Binding-site contacts:
Ligand atom O1B contacts residue HIS155 of chain 1.FA at 3.6 Å (h-bond).
Ligand atom O1B contacts residue GLY156 of chain 1.FA at 3.5 Å (h-bond).
Ligand atom C2 contacts residue LEU290 of chain 1.FA at 3.4 Å (hydrophobic).
Ligand atom N1 contacts residue ASP255 of chain 1.FA at 2.7 Å (salt-bridge).
Ligand atom C6 contacts residue LEU290 of chain 1.FA at 3.4 Å (hydrophobic).
Ligand atom N3B contacts residue LYS157 of chain 1.FA at 3.5 Å (salt-bridge).
Ligand atom C8 contacts residue GLY156 of chain 1.FA at 3.4 Å.
Ligand atom O6 contacts residue ALA289 of chain 1.FA at 3.0 Å (h-bond).
Ligand atom N3B contacts residue ASP154 of chain 1.FA at 3.0 Å (salt-bridge).
Ligand atom N3B contacts residue MG1 of chain 1.PD at 3.5 Å.
Ligand atom O2B contacts residue THR178 of chain 1.FA at 3.5 Å (h-bond).
Ligand atom O2G contacts residue VAL153 of chain 1.FA at 3.6 Å.
Ligand atom N2 contacts residue ASP255 of chain 1.FA at 3.0 Å (salt-bridge).
Ligand atom O3G contacts residue GLY201 of chain 1.FA at 3.0 Å (h-bond).
Ligand atom O2B contacts residue MG1 of chain 1.PD at 1.8 Å.
Ligand atom C6 contacts residue LYS253 of chain 1.FA at 3.6 Å.
Ligand atom N2 contacts residue LEU290 of chain 1.FA at 3.2 Å.
Ligand atom O2G contacts residue THR178 of chain 1.FA at 3.5 Å (h-bond).
Ligand atom PB contacts residue LYS157 of chain 1.FA at 3.4 Å.
Ligand atom O1G contacts residue THR178 of chain 1.FA at 2.4 Å (h-bond).
Ligand atom O6 contacts residue ASP255 of chain 1.FA at 3.1 Å (salt-bridge).
Ligand atom PG contacts residue LYS157 of chain 1.FA at 3.5 Å.
Ligand atom O1A contacts residue THR159 of chain 1.FA at 2.5 Å (h-bond).
Ligand atom O6 contacts residue SER288 of chain 1.FA at 3.4 Å.
Ligand atom O6 contacts residue LYS253 of chain 1.FA at 3.2 Å (salt-bridge).
Ligand atom PG contacts residue MG1 of chain 1.PD at 3.1 Å.
Ligand atom C6 contacts residue ASP255 of chain 1.FA at 3.3 Å.
Ligand atom O1G contacts residue MG1 of chain 1.PD at 1.8 Å.
Ligand atom O6 contacts residue ASN252 of chain 1.FA at 3.0 Å (h-bond).
Ligand atom N1 contacts residue LEU290 of chain 1.FA at 3.3 Å.
Ligand atom O3A contacts residue GLY156 of chain 1.FA at 3.2 Å (h-bond).
Ligand atom O2A contacts residue GLY176 of chain 1.FA at 3.5 Å (h-bond).
Ligand atom O2G contacts residue ILE177 of chain 1.FA at 3.3 Å.
Ligand atom O1B contacts residue LYS157 of chain 1.FA at 2.4 Å (salt-bridge).
Ligand atom O3G contacts residue LYS157 of chain 1.FA at 2.5 Å (salt-bridge).
Ligand atom O6 contacts residue LEU290 of chain 1.FA at 3.3 Å (h-bond).
Ligand atom O2B contacts residue THR158 of chain 1.FA at 2.5 Å (h-bond).
Ligand atom PB contacts residue MG1 of chain 1.PD at 3.1 Å.
Ligand atom O1A contacts residue THR158 of chain 1.FA at 3.6 Å.
Ligand atom N7 contacts residue ASN252 of chain 1.FA at 3.1 Å (h-bond).

Sequence of chain 1.FA:
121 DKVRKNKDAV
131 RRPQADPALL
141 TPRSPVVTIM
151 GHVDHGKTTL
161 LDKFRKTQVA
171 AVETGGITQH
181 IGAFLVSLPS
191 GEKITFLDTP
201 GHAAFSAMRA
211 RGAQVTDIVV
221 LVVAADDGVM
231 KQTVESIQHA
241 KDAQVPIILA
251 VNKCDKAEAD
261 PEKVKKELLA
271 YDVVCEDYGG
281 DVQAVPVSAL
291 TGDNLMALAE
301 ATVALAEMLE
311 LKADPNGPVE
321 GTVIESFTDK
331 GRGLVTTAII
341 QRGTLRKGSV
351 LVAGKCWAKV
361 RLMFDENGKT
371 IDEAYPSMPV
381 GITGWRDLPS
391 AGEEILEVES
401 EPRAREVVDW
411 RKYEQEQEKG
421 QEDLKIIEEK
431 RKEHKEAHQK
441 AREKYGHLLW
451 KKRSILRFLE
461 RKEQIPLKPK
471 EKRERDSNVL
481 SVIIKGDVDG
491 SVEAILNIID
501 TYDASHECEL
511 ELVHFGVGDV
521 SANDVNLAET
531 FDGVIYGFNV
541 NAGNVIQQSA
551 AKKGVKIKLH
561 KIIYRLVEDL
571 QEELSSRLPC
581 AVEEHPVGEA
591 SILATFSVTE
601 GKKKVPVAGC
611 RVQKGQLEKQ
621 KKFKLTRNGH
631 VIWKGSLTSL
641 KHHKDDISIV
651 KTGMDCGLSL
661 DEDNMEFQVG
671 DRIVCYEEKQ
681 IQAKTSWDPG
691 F

The protein below binds the small molecule below.
Small molecule (SMILES): Nc1nc2c(ncn2[C@@H]2O[C@H](CO[P](=O)(O)O[P](=O)(O)NP(=O)(O)O)[C@@H](O)[C@H]2O)c(=O)[nH]1